Sequence of chain 28.A:
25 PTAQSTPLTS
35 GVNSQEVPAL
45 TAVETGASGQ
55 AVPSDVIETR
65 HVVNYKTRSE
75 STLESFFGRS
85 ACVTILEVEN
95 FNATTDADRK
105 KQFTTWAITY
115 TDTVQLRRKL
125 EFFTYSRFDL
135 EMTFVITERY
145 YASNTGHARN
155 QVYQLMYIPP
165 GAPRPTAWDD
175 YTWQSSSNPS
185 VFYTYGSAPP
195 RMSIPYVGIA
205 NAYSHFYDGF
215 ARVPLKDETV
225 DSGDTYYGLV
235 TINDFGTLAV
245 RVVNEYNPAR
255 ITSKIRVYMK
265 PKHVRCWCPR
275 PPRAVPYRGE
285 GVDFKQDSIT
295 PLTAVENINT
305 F

Sequence of chain 27.A:
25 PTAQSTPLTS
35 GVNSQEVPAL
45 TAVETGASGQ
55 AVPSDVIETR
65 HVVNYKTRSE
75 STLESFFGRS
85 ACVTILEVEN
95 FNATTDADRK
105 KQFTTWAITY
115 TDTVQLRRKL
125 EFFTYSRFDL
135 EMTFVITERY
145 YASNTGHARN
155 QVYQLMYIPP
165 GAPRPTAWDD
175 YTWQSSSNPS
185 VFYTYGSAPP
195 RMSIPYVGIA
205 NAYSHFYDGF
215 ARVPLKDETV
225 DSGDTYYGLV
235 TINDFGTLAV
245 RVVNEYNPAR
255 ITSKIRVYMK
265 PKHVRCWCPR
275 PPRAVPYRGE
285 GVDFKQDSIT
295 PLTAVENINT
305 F

Binding-site contacts:
Ligand atom O1B contacts residue SER147 of chain 28.A at 2.7 Å (h-bond).
Ligand atom C8 contacts residue ALA146 of chain 28.A at 4.5 Å (hydrophobic).
Ligand atom C10 contacts residue TYR145 of chain 28.A at 3.6 Å (hydrophobic).
Ligand atom C1 contacts residue ALA146 of chain 28.A at 4.0 Å (hydrophobic).
Ligand atom C1 contacts residue PRO252 of chain 27.A at 4.0 Å (hydrophobic).
Ligand atom C10 contacts residue TYR250 of chain 27.A at 3.5 Å (hydrophobic).
Ligand atom O4 contacts residue TYR250 of chain 27.A at 3.4 Å.
Ligand atom C11 contacts residue TYR145 of chain 28.A at 3.7 Å (hydrophobic).
Ligand atom C4 contacts residue PRO252 of chain 27.A at 3.7 Å (hydrophobic).
Ligand atom O1A contacts residue ALA146 of chain 28.A at 3.2 Å.
Ligand atom C6 contacts residue ALA146 of chain 28.A at 4.3 Å (hydrophobic).
Ligand atom O10 contacts residue TYR250 of chain 27.A at 2.8 Å (h-bond).
Ligand atom C1 contacts residue SER147 of chain 28.A at 3.6 Å.
Ligand atom O1B contacts residue PRO252 of chain 27.A at 3.3 Å.
Ligand atom C5 contacts residue TYR145 of chain 28.A at 3.3 Å (hydrophobic).
Ligand atom C3 contacts residue PRO252 of chain 27.A at 3.8 Å (hydrophobic).
Ligand atom N5 contacts residue TYR250 of chain 27.A at 4.4 Å.
Ligand atom C11 contacts residue ARG143 of chain 28.A at 4.0 Å.
Ligand atom O1A contacts residue ASN148 of chain 28.A at 4.3 Å.
Ligand atom C7 contacts residue TYR145 of chain 28.A at 3.9 Å (hydrophobic).
Ligand atom O1A contacts residue SER147 of chain 28.A at 3.1 Å (h-bond).
Ligand atom O4 contacts residue ASN251 of chain 27.A at 4.1 Å.
Ligand atom N5 contacts residue TYR145 of chain 28.A at 2.6 Å (h-bond).
Ligand atom C6 contacts residue TYR145 of chain 28.A at 3.4 Å (hydrophobic).
Ligand atom O8 contacts residue ALA146 of chain 28.A at 3.3 Å.
Ligand atom C9 contacts residue TYR145 of chain 28.A at 4.4 Å (hydrophobic).
Ligand atom C4 contacts residue TYR145 of chain 28.A at 3.6 Å (hydrophobic).
Ligand atom O4 contacts residue PRO252 of chain 27.A at 3.6 Å.
Ligand atom C11 contacts residue TYR250 of chain 27.A at 3.7 Å (hydrophobic).
Ligand atom O1B contacts residue ALA146 of chain 28.A at 4.3 Å.
Ligand atom O4 contacts residue TYR145 of chain 28.A at 4.2 Å.

This protein binds this small molecule.
Small molecule (SMILES): CC(=O)N[C@H]1[C@H]([C@H](O)[C@H](O)CO)O[C@@](O)(C(=O)O)C[C@@H]1O